Sequence of chain 1.B:
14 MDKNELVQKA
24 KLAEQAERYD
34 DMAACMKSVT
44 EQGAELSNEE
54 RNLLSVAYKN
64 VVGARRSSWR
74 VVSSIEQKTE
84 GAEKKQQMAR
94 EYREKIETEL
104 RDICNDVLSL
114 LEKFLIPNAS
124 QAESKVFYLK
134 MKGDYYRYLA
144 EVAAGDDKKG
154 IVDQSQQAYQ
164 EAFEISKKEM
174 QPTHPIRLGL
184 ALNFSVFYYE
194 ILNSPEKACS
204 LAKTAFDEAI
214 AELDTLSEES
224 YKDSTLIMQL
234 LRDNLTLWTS

Binding-site contacts:
Ligand atom C contacts residue ASN186 of chain 1.B at 3.7 Å.
Ligand atom CA contacts residue LYS62 of chain 1.B at 3.9 Å.
Ligand atom OG1 contacts residue LYS133 of chain 1.B at 3.6 Å.
Ligand atom C contacts residue LYS62 of chain 1.B at 3.8 Å.
Ligand atom O1P contacts residue ARG69 of chain 1.B at 3.1 Å (salt-bridge).
Ligand atom NH1 contacts residue VAL189 of chain 1.B at 3.6 Å.
Ligand atom P contacts residue ARG140 of chain 1.B at 3.6 Å.
Ligand atom OG1 contacts residue ASN186 of chain 1.B at 3.8 Å.
Ligand atom O contacts residue VAL189 of chain 1.B at 3.4 Å.
Ligand atom CD contacts residue GLU193 of chain 1.B at 2.7 Å.
Ligand atom CA contacts residue ASN237 of chain 1.B at 3.4 Å.
Ligand atom NE contacts residue GLU193 of chain 1.B at 3.6 Å.
Ligand atom C contacts residue ASN237 of chain 1.B at 3.8 Å.
Ligand atom CB contacts residue LYS133 of chain 1.B at 3.8 Å.
Ligand atom CA contacts residue ASN186 of chain 1.B at 3.5 Å.
Ligand atom CZ contacts residue GLU193 of chain 1.B at 3.8 Å.
Ligand atom CG2 contacts residue ASN186 of chain 1.B at 3.7 Å.
Ligand atom CG contacts residue GLU193 of chain 1.B at 3.8 Å.
Ligand atom NZ contacts residue ASP236 of chain 1.B at 3.4 Å (salt-bridge).
Ligand atom CB contacts residue ASN186 of chain 1.B at 3.2 Å.
Ligand atom O2P contacts residue ARG140 of chain 1.B at 2.9 Å (salt-bridge).
Ligand atom O contacts residue LYS62 of chain 1.B at 3.1 Å (salt-bridge).
Ligand atom CA contacts residue ASN186 of chain 1.B at 3.9 Å.
Ligand atom O1P contacts residue TYR141 of chain 1.B at 3.9 Å.
Ligand atom O1P contacts residue ARG140 of chain 1.B at 2.5 Å (salt-bridge).
Ligand atom CB contacts residue ASN186 of chain 1.B at 3.6 Å.
Ligand atom O2P contacts residue TYR141 of chain 1.B at 2.5 Å (h-bond).
Ligand atom O contacts residue LYS62 of chain 1.B at 3.2 Å.
Ligand atom CB contacts residue ASN237 of chain 1.B at 3.8 Å.
Ligand atom N contacts residue ASN186 of chain 1.B at 3.0 Å (h-bond).
Ligand atom CH3 contacts residue ASP236 of chain 1.B at 3.7 Å.
Ligand atom N contacts residue ASN237 of chain 1.B at 3.2 Å (h-bond).
Ligand atom NH1 contacts residue GLU193 of chain 1.B at 2.7 Å (salt-bridge).
Ligand atom CA contacts residue TYR141 of chain 1.B at 3.8 Å (hydrophobic).
Ligand atom O contacts residue ASN237 of chain 1.B at 3.1 Å (h-bond).
Ligand atom O3P contacts residue TYR141 of chain 1.B at 3.7 Å.
Ligand atom P contacts residue TYR141 of chain 1.B at 3.6 Å.
Ligand atom CG contacts residue ASN237 of chain 1.B at 3.7 Å.
Ligand atom CG2 contacts residue LYS133 of chain 1.B at 3.4 Å.
Ligand atom O3P contacts residue ARG69 of chain 1.B at 2.8 Å (salt-bridge).

The protein below binds the small molecule below.
Small molecule (SMILES): CC(=O)NCCCC[C@H](N[C@@H](O)[C@H](CCCN=C(N)N)NC(=O)[C@H](C)N)C(=O)N[C@@H](COP(=O)(O)O)C(=O)N[C@H](C(=O)NCC(=O)NCC(=O)N[C@H](C=O)CCCCN)[C@@H](C)O